Sequence of chain 1.A:
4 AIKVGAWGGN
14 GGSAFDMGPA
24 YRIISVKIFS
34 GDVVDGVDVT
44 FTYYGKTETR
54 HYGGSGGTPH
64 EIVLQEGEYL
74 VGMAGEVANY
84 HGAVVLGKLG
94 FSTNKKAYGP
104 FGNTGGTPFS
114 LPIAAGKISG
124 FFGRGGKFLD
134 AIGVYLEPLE

A small-molecule ligand and the protein it binds are described below.
Small molecule (SMILES): OC[C@H]1O[C@H](O)[C@@H](O)[C@@H](O)[C@@H]1O

Binding-site contacts:
Ligand atom C5 contacts residue ASP38 of chain 1.A at 4.1 Å.
Ligand atom O5 contacts residue ASP35 of chain 1.A at 3.0 Å (salt-bridge).
Ligand atom O3 contacts residue GLY60 of chain 1.A at 3.0 Å (h-bond).
Ligand atom C5 contacts residue ASP35 of chain 1.A at 3.9 Å.
Ligand atom C1 contacts residue ASP35 of chain 1.A at 3.9 Å.
Ligand atom O1 contacts residue TYR83 of chain 1.A at 4.3 Å.
Ligand atom C6 contacts residue ASP38 of chain 1.A at 3.6 Å.
Ligand atom C2 contacts residue GLY34 of chain 1.A at 4.5 Å.
Ligand atom O4 contacts residue PHE131 of chain 1.A at 4.2 Å.
Ligand atom O6 contacts residue VAL36 of chain 1.A at 3.0 Å (h-bond).
Ligand atom C5 contacts residue GLY34 of chain 1.A at 4.4 Å.
Ligand atom O4 contacts residue ASP38 of chain 1.A at 2.6 Å (salt-bridge).
Ligand atom O6 contacts residue ASP35 of chain 1.A at 3.0 Å (salt-bridge).
Ligand atom C3 contacts residue GLY60 of chain 1.A at 3.9 Å.
Ligand atom C4 contacts residue GLY59 of chain 1.A at 4.5 Å.
Ligand atom O6 contacts residue GLY34 of chain 1.A at 3.2 Å (h-bond).
Ligand atom C4 contacts residue GLY34 of chain 1.A at 4.4 Å.
Ligand atom O1 contacts residue ASP35 of chain 1.A at 3.9 Å.
Ligand atom O5 contacts residue GLY34 of chain 1.A at 3.8 Å.
Ligand atom C6 contacts residue GLY34 of chain 1.A at 4.4 Å.
Ligand atom O6 contacts residue ASP38 of chain 1.A at 2.8 Å (salt-bridge).
Ligand atom C4 contacts residue ASP38 of chain 1.A at 3.5 Å.
Ligand atom C6 contacts residue ASP35 of chain 1.A at 3.7 Å.
Ligand atom O4 contacts residue GLY59 of chain 1.A at 3.8 Å.
Ligand atom O2 contacts residue ASP35 of chain 1.A at 4.3 Å.
Ligand atom C6 contacts residue VAL36 of chain 1.A at 3.7 Å (hydrophobic).
Ligand atom O2 contacts residue GLY34 of chain 1.A at 3.4 Å.
Ligand atom C6 contacts residue PHE131 of chain 1.A at 3.8 Å (hydrophobic).
Ligand atom O5 contacts residue TYR83 of chain 1.A at 4.0 Å.
Ligand atom C5 contacts residue TYR83 of chain 1.A at 4.0 Å (hydrophobic).
Ligand atom O6 contacts residue SER33 of chain 1.A at 4.2 Å.
Ligand atom C6 contacts residue TYR83 of chain 1.A at 3.9 Å (hydrophobic).
Ligand atom C4 contacts residue GLY60 of chain 1.A at 3.6 Å.
Ligand atom O3 contacts residue GLY59 of chain 1.A at 4.1 Å.
Ligand atom C1 contacts residue GLY34 of chain 1.A at 4.4 Å.
Ligand atom O4 contacts residue GLY60 of chain 1.A at 3.4 Å (h-bond).
Ligand atom O2 contacts residue GLY60 of chain 1.A at 4.1 Å.